Binding-site contacts:
Ligand atom C contacts residue SER5 of chain 3.E at 4.3 Å.
Ligand atom OG1 contacts residue GLN3 of chain 3.E at 3.5 Å (h-bond).
Ligand atom N contacts residue ALA1 of chain 4.A at 3.8 Å.
Ligand atom CB contacts residue ALA2 of chain 3.E at 3.9 Å (hydrophobic).
Ligand atom OG1 contacts residue SER5 of chain 3.E at 3.0 Å (h-bond).
Ligand atom C contacts residue VAL4 of chain 3.E at 3.5 Å (hydrophobic).
Ligand atom CB contacts residue VAL4 of chain 3.E at 3.9 Å (hydrophobic).
Ligand atom C contacts residue ALA2 of chain 3.E at 3.5 Å (hydrophobic).
Ligand atom OG1 contacts residue GLN43 of chain 3.E at 4.0 Å.
Ligand atom CA contacts residue GLY1 of chain 3.E at 4.0 Å.
Ligand atom N contacts residue VAL4 of chain 3.E at 4.4 Å.
Ligand atom CB contacts residue GLN3 of chain 3.E at 4.4 Å.
Ligand atom OG contacts residue VAL4 of chain 3.E at 4.1 Å.
Ligand atom CA contacts residue VAL4 of chain 3.E at 3.8 Å (hydrophobic).
Ligand atom O contacts residue SER6 of chain 3.E at 3.7 Å.
Ligand atom OG1 contacts residue VAL4 of chain 3.E at 3.4 Å (h-bond).
Ligand atom O contacts residue SER5 of chain 3.E at 3.8 Å.
Ligand atom N contacts residue GLN3 of chain 3.E at 4.3 Å.
Ligand atom CB contacts residue ALA1 of chain 4.A at 3.9 Å (hydrophobic).
Ligand atom C contacts residue VAL4 of chain 3.E at 4.1 Å (hydrophobic).
Ligand atom O contacts residue VAL4 of chain 3.E at 2.9 Å (h-bond).
Ligand atom O contacts residue ALA2 of chain 3.E at 3.5 Å (h-bond).
Ligand atom C contacts residue ALA1 of chain 4.A at 4.3 Å (hydrophobic).
Ligand atom CB contacts residue SER5 of chain 3.E at 4.2 Å.
Ligand atom N contacts residue SER5 of chain 3.E at 4.5 Å.
Ligand atom CB contacts residue GLY1 of chain 3.E at 3.6 Å.
Ligand atom OG contacts residue ALA2 of chain 3.E at 4.3 Å.
Ligand atom OG contacts residue GLN3 of chain 3.E at 3.3 Å (h-bond).
Ligand atom N contacts residue GLN3 of chain 3.E at 4.2 Å.
Ligand atom CA contacts residue ALA1 of chain 4.A at 4.1 Å (hydrophobic).
Ligand atom CA contacts residue GLN3 of chain 3.E at 4.2 Å.
Ligand atom N contacts residue ALA2 of chain 3.E at 3.2 Å (h-bond).
Ligand atom N contacts residue VAL4 of chain 3.E at 2.8 Å (h-bond).
Ligand atom CA contacts residue ALA2 of chain 3.E at 3.2 Å (hydrophobic).
Ligand atom CA contacts residue VAL4 of chain 3.E at 3.3 Å (hydrophobic).
Ligand atom O contacts residue VAL4 of chain 3.E at 4.4 Å.
Ligand atom CB contacts residue VAL4 of chain 3.E at 4.2 Å (hydrophobic).
Ligand atom O contacts residue GLN3 of chain 3.E at 3.2 Å (h-bond).
Ligand atom C contacts residue GLN3 of chain 3.E at 3.7 Å.

Sequence of chain 4.A:
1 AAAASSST

This protein binds this small molecule.
Small molecule (SMILES): CCNC(=O)[C@H](C)NC(=O)[C@H](C)NC(=O)[C@H](C)N.C[C@@H](O)[C@@H](C=O)NC(=O)[C@H](CO)NC(=O)[C@H](CO)NC(=O)[C@@H](N)CO

Sequence of chain 3.E:
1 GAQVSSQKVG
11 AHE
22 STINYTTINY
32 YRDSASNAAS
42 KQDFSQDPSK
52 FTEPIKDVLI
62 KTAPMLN